Sequence of chain 1.A:
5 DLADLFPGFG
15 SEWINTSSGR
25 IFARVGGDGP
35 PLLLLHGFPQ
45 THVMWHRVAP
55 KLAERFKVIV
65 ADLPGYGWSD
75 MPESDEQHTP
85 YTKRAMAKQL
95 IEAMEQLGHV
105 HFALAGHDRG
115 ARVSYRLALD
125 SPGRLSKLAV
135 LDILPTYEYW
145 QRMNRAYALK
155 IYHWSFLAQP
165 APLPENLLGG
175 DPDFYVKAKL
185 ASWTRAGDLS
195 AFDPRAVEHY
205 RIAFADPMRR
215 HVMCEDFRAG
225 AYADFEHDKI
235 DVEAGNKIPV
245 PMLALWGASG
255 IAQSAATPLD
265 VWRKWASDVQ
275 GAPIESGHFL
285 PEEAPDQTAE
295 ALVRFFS

Binding-site contacts:
Ligand atom O2 contacts residue TYR143 of chain 1.A at 2.7 Å (h-bond).
Ligand atom C1 contacts residue TRP187 of chain 1.A at 4.1 Å (hydrophobic).
Ligand atom O1 contacts residue GLY254 of chain 1.A at 3.4 Å (h-bond).
Ligand atom O2 contacts residue TRP187 of chain 1.A at 4.3 Å.
Ligand atom O1 contacts residue TYR143 of chain 1.A at 3.8 Å.
Ligand atom C2 contacts residue ASP136 of chain 1.A at 3.3 Å.
Ligand atom O2 contacts residue ILE255 of chain 1.A at 4.2 Å.
Ligand atom C2 contacts residue ILE255 of chain 1.A at 3.8 Å (hydrophobic).
Ligand atom CL1 contacts residue LYS154 of chain 1.A at 3.4 Å.
Ligand atom C2 contacts residue TRP187 of chain 1.A at 3.6 Å (hydrophobic).
Ligand atom C1 contacts residue LYS154 of chain 1.A at 3.8 Å.
Ligand atom CL1 contacts residue TRP187 of chain 1.A at 3.4 Å.
Ligand atom C1 contacts residue GLY254 of chain 1.A at 4.0 Å.
Ligand atom C2 contacts residue HIS282 of chain 1.A at 3.5 Å.
Ligand atom C1 contacts residue ILE155 of chain 1.A at 4.2 Å (hydrophobic).
Ligand atom O1 contacts residue ALA256 of chain 1.A at 4.1 Å.
Ligand atom O2 contacts residue ILE155 of chain 1.A at 3.9 Å.
Ligand atom CL1 contacts residue GLY254 of chain 1.A at 3.4 Å.
Ligand atom C2 contacts residue LYS154 of chain 1.A at 4.2 Å.
Ligand atom C2 contacts residue GLY254 of chain 1.A at 3.7 Å.
Ligand atom CL1 contacts residue ASP136 of chain 1.A at 4.0 Å.
Ligand atom C1 contacts residue TYR143 of chain 1.A at 3.5 Å (hydrophobic).
Ligand atom C1 contacts residue ILE255 of chain 1.A at 3.9 Å (hydrophobic).
Ligand atom CL1 contacts residue ILE255 of chain 1.A at 4.1 Å.
Ligand atom O1 contacts residue ILE155 of chain 1.A at 4.1 Å.
Ligand atom CL1 contacts residue HIS282 of chain 1.A at 3.9 Å.
Ligand atom O1 contacts residue LYS154 of chain 1.A at 2.7 Å (salt-bridge).
Ligand atom O1 contacts residue ILE255 of chain 1.A at 3.6 Å.
Ligand atom C1 contacts residue ASP136 of chain 1.A at 4.4 Å.

A small-molecule ligand and the protein it binds are described below.
Small molecule (SMILES): O=C(O)CCl